Sequence of chain 1.C:
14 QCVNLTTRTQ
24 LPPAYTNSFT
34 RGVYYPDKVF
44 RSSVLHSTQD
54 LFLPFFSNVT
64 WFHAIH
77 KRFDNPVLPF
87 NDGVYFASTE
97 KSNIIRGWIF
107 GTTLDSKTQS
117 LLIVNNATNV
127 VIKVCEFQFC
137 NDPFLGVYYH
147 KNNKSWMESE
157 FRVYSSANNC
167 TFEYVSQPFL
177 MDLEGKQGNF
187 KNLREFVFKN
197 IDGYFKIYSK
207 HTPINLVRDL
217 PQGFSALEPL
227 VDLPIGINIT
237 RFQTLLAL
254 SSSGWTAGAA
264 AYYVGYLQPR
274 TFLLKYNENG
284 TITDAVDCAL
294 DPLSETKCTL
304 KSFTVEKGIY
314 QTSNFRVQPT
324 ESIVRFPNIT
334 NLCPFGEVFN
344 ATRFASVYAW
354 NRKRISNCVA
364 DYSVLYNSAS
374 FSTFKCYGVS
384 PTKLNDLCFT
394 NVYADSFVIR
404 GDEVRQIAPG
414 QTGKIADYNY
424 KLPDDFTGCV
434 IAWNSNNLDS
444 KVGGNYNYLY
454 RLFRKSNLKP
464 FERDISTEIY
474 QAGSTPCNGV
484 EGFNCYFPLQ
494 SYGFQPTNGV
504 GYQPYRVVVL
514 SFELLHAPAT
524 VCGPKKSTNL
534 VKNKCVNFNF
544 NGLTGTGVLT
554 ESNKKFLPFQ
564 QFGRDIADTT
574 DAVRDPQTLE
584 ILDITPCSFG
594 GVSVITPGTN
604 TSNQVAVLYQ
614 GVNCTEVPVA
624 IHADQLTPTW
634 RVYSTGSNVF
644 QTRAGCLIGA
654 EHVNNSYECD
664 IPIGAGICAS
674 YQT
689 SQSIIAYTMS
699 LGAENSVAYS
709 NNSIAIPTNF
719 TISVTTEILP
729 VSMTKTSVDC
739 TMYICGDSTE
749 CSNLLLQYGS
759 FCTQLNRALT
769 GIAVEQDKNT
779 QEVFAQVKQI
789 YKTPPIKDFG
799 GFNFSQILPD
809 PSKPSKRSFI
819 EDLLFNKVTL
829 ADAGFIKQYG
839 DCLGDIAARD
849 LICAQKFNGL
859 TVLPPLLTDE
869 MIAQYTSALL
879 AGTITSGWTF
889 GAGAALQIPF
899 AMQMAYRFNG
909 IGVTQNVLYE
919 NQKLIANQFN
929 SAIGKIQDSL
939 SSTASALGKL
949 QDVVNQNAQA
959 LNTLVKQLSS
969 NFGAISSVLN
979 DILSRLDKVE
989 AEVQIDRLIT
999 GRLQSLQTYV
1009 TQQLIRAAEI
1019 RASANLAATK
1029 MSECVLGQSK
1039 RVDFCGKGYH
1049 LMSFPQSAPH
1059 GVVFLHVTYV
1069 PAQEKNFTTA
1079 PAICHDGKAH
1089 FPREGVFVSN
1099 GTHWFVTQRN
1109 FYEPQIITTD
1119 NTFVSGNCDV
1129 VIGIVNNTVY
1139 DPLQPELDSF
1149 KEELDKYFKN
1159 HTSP

This small molecule binds to this protein.
Small molecule (SMILES): CC(=O)N[C@H]1[C@H](O[C@H]2[C@H](O)[C@@H](NC(C)=O)CO[C@@H]2CO[C@@H]2O[C@@H](C)[C@@H](O)[C@@H](O)[C@@H]2O)O[C@H](CO)[C@@H](O)[C@@H]1O

Sequence of chain 1.A:
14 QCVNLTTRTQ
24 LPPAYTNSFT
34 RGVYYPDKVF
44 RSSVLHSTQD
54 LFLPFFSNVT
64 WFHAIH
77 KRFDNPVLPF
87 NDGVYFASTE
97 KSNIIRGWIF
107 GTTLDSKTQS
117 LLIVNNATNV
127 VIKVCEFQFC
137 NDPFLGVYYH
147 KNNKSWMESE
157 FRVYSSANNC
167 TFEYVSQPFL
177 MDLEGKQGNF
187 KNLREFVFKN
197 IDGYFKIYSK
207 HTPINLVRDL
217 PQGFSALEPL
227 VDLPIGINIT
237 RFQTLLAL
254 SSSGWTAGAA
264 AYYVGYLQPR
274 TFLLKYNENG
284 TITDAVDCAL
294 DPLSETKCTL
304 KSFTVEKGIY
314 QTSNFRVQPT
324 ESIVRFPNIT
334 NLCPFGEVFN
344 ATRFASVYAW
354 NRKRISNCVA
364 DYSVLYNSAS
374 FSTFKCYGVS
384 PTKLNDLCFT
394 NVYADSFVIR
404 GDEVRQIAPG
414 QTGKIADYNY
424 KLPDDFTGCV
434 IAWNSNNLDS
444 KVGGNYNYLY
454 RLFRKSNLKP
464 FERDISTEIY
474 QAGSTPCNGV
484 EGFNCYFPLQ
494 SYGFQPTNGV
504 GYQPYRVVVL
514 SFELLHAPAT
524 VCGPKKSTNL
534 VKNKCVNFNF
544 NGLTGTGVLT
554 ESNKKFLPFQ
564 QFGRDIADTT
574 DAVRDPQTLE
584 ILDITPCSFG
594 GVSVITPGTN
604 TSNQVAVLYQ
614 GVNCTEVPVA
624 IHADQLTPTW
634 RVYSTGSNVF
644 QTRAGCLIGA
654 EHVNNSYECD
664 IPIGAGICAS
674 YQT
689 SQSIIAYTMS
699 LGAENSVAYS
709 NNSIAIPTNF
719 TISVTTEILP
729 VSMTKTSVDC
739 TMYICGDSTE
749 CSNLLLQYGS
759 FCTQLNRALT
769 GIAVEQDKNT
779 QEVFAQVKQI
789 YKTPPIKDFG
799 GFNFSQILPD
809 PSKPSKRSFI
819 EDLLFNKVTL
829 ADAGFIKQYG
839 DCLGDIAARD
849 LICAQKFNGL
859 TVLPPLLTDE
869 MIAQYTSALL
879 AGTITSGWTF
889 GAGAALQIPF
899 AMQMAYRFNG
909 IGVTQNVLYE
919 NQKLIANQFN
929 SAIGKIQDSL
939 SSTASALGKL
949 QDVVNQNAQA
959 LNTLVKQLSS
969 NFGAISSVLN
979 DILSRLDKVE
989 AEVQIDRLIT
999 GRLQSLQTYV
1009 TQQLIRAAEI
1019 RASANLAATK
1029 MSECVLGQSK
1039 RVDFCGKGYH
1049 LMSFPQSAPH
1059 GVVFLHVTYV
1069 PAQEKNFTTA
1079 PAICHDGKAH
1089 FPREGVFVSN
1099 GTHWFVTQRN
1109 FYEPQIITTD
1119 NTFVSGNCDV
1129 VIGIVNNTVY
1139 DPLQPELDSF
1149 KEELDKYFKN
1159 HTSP

Binding-site contacts:
Ligand atom C3 contacts residue ALA706 of chain 1.C at 4.3 Å (hydrophobic).
Ligand atom N2 contacts residue ASN1074 of chain 1.C at 2.9 Å (h-bond).
Ligand atom C1 contacts residue ALA706 of chain 1.C at 4.1 Å (hydrophobic).
Ligand atom C8 contacts residue GLU1072 of chain 1.C at 3.3 Å.
Ligand atom C3 contacts residue ASN1074 of chain 1.C at 3.9 Å.
Ligand atom O5 contacts residue ALA706 of chain 1.C at 4.0 Å.
Ligand atom C2 contacts residue ASN1074 of chain 1.C at 2.5 Å.
Ligand atom C4 contacts residue ASN1074 of chain 1.C at 4.3 Å.
Ligand atom O7 contacts residue ASN1074 of chain 1.C at 3.2 Å (h-bond).
Ligand atom C6 contacts residue ALA706 of chain 1.C at 4.4 Å (hydrophobic).
Ligand atom C1 contacts residue ASN1074 of chain 1.C at 1.6 Å.
Ligand atom O5 contacts residue ASN1074 of chain 1.C at 2.5 Å (h-bond).
Ligand atom C1 contacts residue GLN895 of chain 1.A at 4.5 Å.
Ligand atom C7 contacts residue ASN1074 of chain 1.C at 3.2 Å.
Ligand atom O4 contacts residue ALA706 of chain 1.C at 4.4 Å.
Ligand atom C8 contacts residue LYS1073 of chain 1.C at 4.5 Å.
Ligand atom C5 contacts residue ALA706 of chain 1.C at 3.5 Å (hydrophobic).
Ligand atom C5 contacts residue ASN1074 of chain 1.C at 3.9 Å.
Ligand atom C4 contacts residue ALA706 of chain 1.C at 4.3 Å (hydrophobic).
Ligand atom C8 contacts residue ASN1074 of chain 1.C at 4.0 Å.